Binding-site contacts:
Ligand atom C19 contacts residue ARG46 of chain 2.A at 3.2 Å.
Ligand atom C13 contacts residue ASN47 of chain 2.A at 2.8 Å.
Ligand atom C09 contacts residue ILE224 of chain 2.A at 4.2 Å (hydrophobic).
Ligand atom O21 contacts residue PHE124 of chain 2.A at 3.9 Å.
Ligand atom C09 contacts residue PRO172 of chain 2.A at 4.1 Å (hydrophobic).
Ligand atom C13 contacts residue PHE124 of chain 2.A at 3.7 Å (hydrophobic).
Ligand atom C20 contacts residue ILE173 of chain 2.A at 4.2 Å (hydrophobic).
Ligand atom C20 contacts residue ARG46 of chain 2.A at 3.0 Å.
Ligand atom C04 contacts residue VAL5 of chain 2.B at 4.0 Å (hydrophobic).
Ligand atom C19 contacts residue CYS43 of chain 2.A at 3.0 Å (hydrophobic).
Ligand atom O22 contacts residue PRO172 of chain 2.A at 4.0 Å.
Ligand atom C19 contacts residue ILE173 of chain 2.A at 3.5 Å (hydrophobic).
Ligand atom C09 contacts residue VAL5 of chain 2.B at 3.8 Å (hydrophobic).
Ligand atom C08 contacts residue GLY176 of chain 2.A at 4.0 Å.
Ligand atom C05 contacts residue VAL5 of chain 2.B at 3.7 Å (hydrophobic).
Ligand atom N18 contacts residue ILE173 of chain 2.A at 3.8 Å.
Ligand atom O22 contacts residue ILE224 of chain 2.A at 3.9 Å.
Ligand atom O21 contacts residue ARG46 of chain 2.A at 2.9 Å (salt-bridge).
Ligand atom C01 contacts residue ILE224 of chain 2.A at 4.2 Å (hydrophobic).
Ligand atom C12 contacts residue ASN47 of chain 2.A at 3.8 Å.
Ligand atom C06 contacts residue LYS127 of chain 2.A at 3.8 Å.
Ligand atom C15 contacts residue ILE173 of chain 2.A at 4.2 Å (hydrophobic).
Ligand atom C20 contacts residue CYS43 of chain 2.A at 2.9 Å (hydrophobic).
Ligand atom C17 contacts residue ILE173 of chain 2.A at 4.0 Å (hydrophobic).
Ligand atom O21 contacts residue ILE173 of chain 2.A at 3.4 Å.
Ligand atom C08 contacts residue PRO172 of chain 2.A at 3.4 Å (hydrophobic).
Ligand atom C06 contacts residue PHE124 of chain 2.A at 3.9 Å (hydrophobic).
Ligand atom C14 contacts residue ASN47 of chain 2.A at 2.8 Å.
Ligand atom C17 contacts residue PHE124 of chain 2.A at 3.6 Å (hydrophobic).
Ligand atom C07 contacts residue ILE173 of chain 2.A at 4.1 Å (hydrophobic).
Ligand atom N18 contacts residue ASN47 of chain 2.A at 3.8 Å.
Ligand atom C20 contacts residue GLU120 of chain 2.A at 4.2 Å.
Ligand atom C17 contacts residue CYS43 of chain 2.A at 3.8 Å (hydrophobic).
Ligand atom C07 contacts residue LYS127 of chain 2.A at 3.7 Å.
Ligand atom N18 contacts residue CYS43 of chain 2.A at 2.8 Å (h-bond).
Ligand atom O21 contacts residue GLU120 of chain 2.A at 3.9 Å.
Ligand atom C17 contacts residue ASN47 of chain 2.A at 2.9 Å.
Ligand atom O21 contacts residue CYS43 of chain 2.A at 4.0 Å.
Ligand atom C08 contacts residue ILE173 of chain 2.A at 4.0 Å (hydrophobic).
Ligand atom C08 contacts residue VAL5 of chain 2.B at 3.9 Å (hydrophobic).

The protein below binds the small molecule below.
Small molecule (SMILES): CC(C)(Nc1ccccc1)C(=O)N1CCC(CNC(=O)CCl)CC1

Sequence of chain 2.A:
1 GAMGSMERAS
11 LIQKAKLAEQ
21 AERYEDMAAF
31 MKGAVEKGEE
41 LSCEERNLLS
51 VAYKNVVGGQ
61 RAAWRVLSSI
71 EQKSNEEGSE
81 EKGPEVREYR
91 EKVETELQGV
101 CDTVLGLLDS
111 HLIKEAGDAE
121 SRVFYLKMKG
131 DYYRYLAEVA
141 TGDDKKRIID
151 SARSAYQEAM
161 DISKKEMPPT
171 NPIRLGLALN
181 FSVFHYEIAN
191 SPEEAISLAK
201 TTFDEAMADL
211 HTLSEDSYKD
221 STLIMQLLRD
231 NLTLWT

Sequence of chain 2.B:
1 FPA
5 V